Binding-site contacts:
Ligand atom O17 contacts residue VAL53 of chain 1.A at 4.3 Å.
Ligand atom C12 contacts residue MET231 of chain 1.A at 4.3 Å (hydrophobic).
Ligand atom C3 contacts residue LYS57 of chain 1.A at 4.3 Å.
Ligand atom C11 contacts residue MET71 of chain 1.A at 4.3 Å (hydrophobic).
Ligand atom C9 contacts residue MET71 of chain 1.A at 3.4 Å (hydrophobic).
Ligand atom C11 contacts residue VAL53 of chain 1.A at 3.4 Å (hydrophobic).
Ligand atom C15 contacts residue ILE235 of chain 1.A at 4.1 Å (hydrophobic).
Ligand atom CL2 contacts residue VAL67 of chain 1.A at 3.3 Å.
Ligand atom C14 contacts residue ILE235 of chain 1.A at 3.8 Å (hydrophobic).
Ligand atom C10 contacts residue VAL53 of chain 1.A at 3.7 Å (hydrophobic).
Ligand atom C3 contacts residue MET71 of chain 1.A at 4.0 Å (hydrophobic).
Ligand atom C7 contacts residue GLN70 of chain 1.A at 4.4 Å.
Ligand atom C6 contacts residue LYS57 of chain 1.A at 3.9 Å.
Ligand atom C10 contacts residue MET71 of chain 1.A at 4.1 Å (hydrophobic).
Ligand atom C14 contacts residue LEU49 of chain 1.A at 4.4 Å (hydrophobic).
Ligand atom C13 contacts residue MET231 of chain 1.A at 3.3 Å (hydrophobic).
Ligand atom C2 contacts residue LYS57 of chain 1.A at 4.2 Å.
Ligand atom C16 contacts residue VAL53 of chain 1.A at 4.2 Å (hydrophobic).
Ligand atom C9 contacts residue VAL53 of chain 1.A at 4.2 Å (hydrophobic).
Ligand atom C3 contacts residue GLN70 of chain 1.A at 3.5 Å.
Ligand atom C5 contacts residue VAL67 of chain 1.A at 3.6 Å (hydrophobic).
Ligand atom O17 contacts residue MET231 of chain 1.A at 4.0 Å.
Ligand atom S8 contacts residue MET71 of chain 1.A at 3.6 Å.
Ligand atom C4 contacts residue GLN70 of chain 1.A at 3.5 Å.
Ligand atom CL1 contacts residue VAL53 of chain 1.A at 4.1 Å.
Ligand atom C5 contacts residue LYS57 of chain 1.A at 4.3 Å.
Ligand atom C4 contacts residue VAL67 of chain 1.A at 3.3 Å (hydrophobic).
Ligand atom C9 contacts residue GLN75 of chain 1.A at 4.3 Å.
Ligand atom C10 contacts residue GLN75 of chain 1.A at 4.2 Å.
Ligand atom C7 contacts residue ILE74 of chain 1.A at 3.7 Å (hydrophobic).
Ligand atom C7 contacts residue MET71 of chain 1.A at 3.8 Å (hydrophobic).
Ligand atom C1 contacts residue LYS57 of chain 1.A at 4.2 Å.
Ligand atom C9 contacts residue ILE74 of chain 1.A at 4.2 Å (hydrophobic).
Ligand atom C13 contacts residue VAL53 of chain 1.A at 4.2 Å (hydrophobic).
Ligand atom C14 contacts residue GLN75 of chain 1.A at 4.3 Å.
Ligand atom C12 contacts residue VAL53 of chain 1.A at 3.7 Å (hydrophobic).
Ligand atom C15 contacts residue VAL53 of chain 1.A at 4.2 Å (hydrophobic).
Ligand atom C3 contacts residue VAL67 of chain 1.A at 3.7 Å (hydrophobic).
Ligand atom C15 contacts residue GLN75 of chain 1.A at 3.6 Å.
Ligand atom C14 contacts residue MET231 of chain 1.A at 4.0 Å (hydrophobic).

The protein below binds the small molecule below.
Small molecule (SMILES): O=C(O)c1cccc(CSCc2ccc(Cl)cc2Cl)c1

Sequence of chain 1.A:
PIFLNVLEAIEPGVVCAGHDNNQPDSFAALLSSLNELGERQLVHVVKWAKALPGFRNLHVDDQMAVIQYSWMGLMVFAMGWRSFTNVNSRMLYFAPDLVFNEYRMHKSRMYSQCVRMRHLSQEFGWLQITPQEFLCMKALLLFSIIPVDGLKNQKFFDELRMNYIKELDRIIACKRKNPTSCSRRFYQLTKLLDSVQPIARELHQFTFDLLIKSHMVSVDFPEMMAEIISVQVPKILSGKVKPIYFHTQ